Binding-site contacts:
Ligand atom S8 contacts residue ARG260 of chain 1.A at 3.4 Å (salt-bridge).
Ligand atom O6 contacts residue LEU161 of chain 1.A at 4.2 Å.
Ligand atom O6 contacts residue GLU162 of chain 1.A at 3.9 Å.
Ligand atom S8 contacts residue LYS57 of chain 1.A at 3.5 Å (salt-bridge).
Ligand atom C2 contacts residue LEU161 of chain 1.A at 4.3 Å (hydrophobic).
Ligand atom C5 contacts residue GLU162 of chain 1.A at 4.3 Å.
Ligand atom C6 contacts residue GLU162 of chain 1.A at 4.0 Å.
Ligand atom C8 contacts residue LYS57 of chain 1.A at 4.5 Å.
Ligand atom N7 contacts residue GLN163 of chain 1.A at 4.2 Å.
Ligand atom C6 contacts residue LEU161 of chain 1.A at 3.6 Å (hydrophobic).
Ligand atom C8 contacts residue LEU161 of chain 1.A at 3.2 Å (hydrophobic).
Ligand atom C8 contacts residue ARG260 of chain 1.A at 4.2 Å.
Ligand atom N3 contacts residue GLU162 of chain 1.A at 4.2 Å.
Ligand atom N9 contacts residue ARG260 of chain 1.A at 4.1 Å.
Ligand atom C2 contacts residue GLU162 of chain 1.A at 4.0 Å.
Ligand atom C5 contacts residue LEU161 of chain 1.A at 3.0 Å (hydrophobic).
Ligand atom S8 contacts residue LEU161 of chain 1.A at 4.2 Å.
Ligand atom N1 contacts residue LEU161 of chain 1.A at 4.2 Å.
Ligand atom S2 contacts residue GLU162 of chain 1.A at 3.8 Å.
Ligand atom N9 contacts residue LEU161 of chain 1.A at 3.3 Å (h-bond).
Ligand atom O6 contacts residue GLN163 of chain 1.A at 4.0 Å.
Ligand atom S8 contacts residue GLY170 of chain 1.A at 4.5 Å.
Ligand atom N7 contacts residue LEU161 of chain 1.A at 3.1 Å (h-bond).
Ligand atom N1 contacts residue GLU162 of chain 1.A at 3.9 Å.
Ligand atom N3 contacts residue LEU161 of chain 1.A at 3.8 Å.
Ligand atom C4 contacts residue GLU162 of chain 1.A at 4.4 Å.
Ligand atom N7 contacts residue LYS57 of chain 1.A at 4.4 Å.
Ligand atom C4 contacts residue LEU161 of chain 1.A at 3.1 Å (hydrophobic).

Sequence of chain 1.A:
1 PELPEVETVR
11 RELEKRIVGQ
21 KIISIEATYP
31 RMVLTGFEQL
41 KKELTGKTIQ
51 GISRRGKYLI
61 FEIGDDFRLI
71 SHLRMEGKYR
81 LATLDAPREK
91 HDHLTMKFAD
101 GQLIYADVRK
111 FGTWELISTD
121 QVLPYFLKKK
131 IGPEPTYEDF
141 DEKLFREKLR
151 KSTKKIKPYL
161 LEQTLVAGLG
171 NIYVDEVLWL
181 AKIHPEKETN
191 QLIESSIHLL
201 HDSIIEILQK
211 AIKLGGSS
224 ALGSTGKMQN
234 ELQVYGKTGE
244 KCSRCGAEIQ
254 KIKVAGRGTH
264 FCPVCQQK

This small molecule binds to this protein.
Small molecule (SMILES): O=c1[nH]c(=S)[nH]c2[nH]c(=S)[nH]c12